Sequence of chain 1.A:
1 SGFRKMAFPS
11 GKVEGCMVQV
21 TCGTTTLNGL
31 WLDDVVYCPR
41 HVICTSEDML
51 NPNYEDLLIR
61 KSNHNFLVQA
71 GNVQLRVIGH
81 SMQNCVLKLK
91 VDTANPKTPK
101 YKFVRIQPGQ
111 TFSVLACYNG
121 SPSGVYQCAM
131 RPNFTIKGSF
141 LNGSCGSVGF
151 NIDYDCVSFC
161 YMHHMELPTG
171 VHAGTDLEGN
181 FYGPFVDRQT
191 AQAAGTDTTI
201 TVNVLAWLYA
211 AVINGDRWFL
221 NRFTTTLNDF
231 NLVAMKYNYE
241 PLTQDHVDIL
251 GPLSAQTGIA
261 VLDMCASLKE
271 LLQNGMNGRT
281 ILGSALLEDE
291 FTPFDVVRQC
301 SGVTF

The small molecule below binds the protein below.
Small molecule (SMILES): CC(=O)C=C[C@H](C[C@@H]1CCNC1=O)NC(=O)[C@@H]1[C@@H]2[C@H](CN1C(=O)[C@@H](NC(=O)NC(C)(C)C)C(C)(C)C)C2(C)C

Sequence of chain 2.A:
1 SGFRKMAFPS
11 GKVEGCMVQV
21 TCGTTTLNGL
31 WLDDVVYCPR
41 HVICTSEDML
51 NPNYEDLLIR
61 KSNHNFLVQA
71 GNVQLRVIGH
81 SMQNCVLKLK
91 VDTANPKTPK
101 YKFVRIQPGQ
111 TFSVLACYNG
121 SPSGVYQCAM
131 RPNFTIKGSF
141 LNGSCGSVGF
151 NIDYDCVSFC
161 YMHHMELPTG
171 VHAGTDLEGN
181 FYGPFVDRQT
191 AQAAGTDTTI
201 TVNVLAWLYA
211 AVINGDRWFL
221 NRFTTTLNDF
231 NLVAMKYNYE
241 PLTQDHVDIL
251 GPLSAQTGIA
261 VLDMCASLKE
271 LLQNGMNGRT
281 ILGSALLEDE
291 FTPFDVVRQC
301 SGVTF

Binding-site contacts:
Ligand atom O2 contacts residue GLU166 of chain 1.A at 3.3 Å.
Ligand atom C17 contacts residue ASN142 of chain 1.A at 3.3 Å.
Ligand atom O1 contacts residue SER144 of chain 1.A at 3.5 Å (h-bond).
Ligand atom N3 contacts residue PHE140 of chain 1.A at 3.3 Å (h-bond).
Ligand atom C11 contacts residue CYS145 of chain 1.A at 1.8 Å (hydrophobic).
Ligand atom C22 contacts residue ARG188 of chain 1.A at 3.8 Å.
Ligand atom O5 contacts residue GLN189 of chain 1.A at 3.4 Å.
Ligand atom C14 contacts residue THR26 of chain 1.A at 3.6 Å.
Ligand atom O2 contacts residue HIS163 of chain 1.A at 2.8 Å (h-bond).
Ligand atom C12 contacts residue CYS145 of chain 1.A at 2.5 Å (hydrophobic).
Ligand atom N2 contacts residue HIS164 of chain 1.A at 2.9 Å (h-bond).
Ligand atom C15 contacts residue CYS145 of chain 1.A at 3.2 Å (hydrophobic).
Ligand atom O2 contacts residue HIS172 of chain 1.A at 3.4 Å.
Ligand atom N4 contacts residue GLU166 of chain 1.A at 2.9 Å (salt-bridge).
Ligand atom C8 contacts residue HIS164 of chain 1.A at 3.4 Å.
Ligand atom O2 contacts residue PHE140 of chain 1.A at 3.4 Å.
Ligand atom N5 contacts residue GLU166 of chain 1.A at 3.0 Å (salt-bridge).
Ligand atom C15 contacts residue HIS163 of chain 1.A at 3.7 Å.
Ligand atom C9 contacts residue HIS164 of chain 1.A at 3.6 Å.
Ligand atom C27 contacts residue THR190 of chain 1.A at 3.2 Å.
Ligand atom C27 contacts residue GLN192 of chain 1.A at 3.6 Å.
Ligand atom O4 contacts residue GLU166 of chain 1.A at 3.0 Å (salt-bridge).
Ligand atom C13 contacts residue CYS145 of chain 1.A at 3.4 Å (hydrophobic).
Ligand atom C18 contacts residue ASN142 of chain 1.A at 3.7 Å.
Ligand atom N2 contacts residue CYS145 of chain 1.A at 3.0 Å (h-bond).
Ligand atom O4 contacts residue MET165 of chain 1.A at 3.3 Å.
Ligand atom C24 contacts residue GLU166 of chain 1.A at 3.5 Å.
Ligand atom C27 contacts residue MET165 of chain 1.A at 3.3 Å (hydrophobic).
Ligand atom C28 contacts residue GLN192 of chain 1.A at 3.6 Å.
Ligand atom C6 contacts residue GLN189 of chain 1.A at 3.5 Å.
Ligand atom O1 contacts residue CYS145 of chain 1.A at 3.1 Å (h-bond).
Ligand atom C19 contacts residue HIS163 of chain 1.A at 3.7 Å.
Ligand atom C28 contacts residue LEU167 of chain 1.A at 3.6 Å (hydrophobic).
Ligand atom O1 contacts residue GLY143 of chain 1.A at 3.1 Å.
Ligand atom C26 contacts residue THR190 of chain 1.A at 3.6 Å.
Ligand atom O1 contacts residue LEU27 of chain 1.A at 3.7 Å.
Ligand atom C12 contacts residue HIS41 of chain 1.A at 3.4 Å.
Ligand atom N3 contacts residue GLU166 of chain 1.A at 3.0 Å (salt-bridge).
Ligand atom C10 contacts residue CYS145 of chain 1.A at 2.7 Å (hydrophobic).
Ligand atom C19 contacts residue GLU166 of chain 1.A at 3.4 Å.